Sequence of chain 12.C:
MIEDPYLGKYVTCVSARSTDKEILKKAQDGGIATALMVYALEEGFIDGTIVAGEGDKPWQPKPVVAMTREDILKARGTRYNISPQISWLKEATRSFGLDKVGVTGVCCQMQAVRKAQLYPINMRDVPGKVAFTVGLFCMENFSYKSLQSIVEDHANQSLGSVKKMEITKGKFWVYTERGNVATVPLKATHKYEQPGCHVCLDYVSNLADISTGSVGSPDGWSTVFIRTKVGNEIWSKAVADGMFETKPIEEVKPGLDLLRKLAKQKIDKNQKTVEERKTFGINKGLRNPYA

A small-molecule ligand and the protein it binds are described below.
Small molecule (SMILES): C[C@@H](O)[C@@H](C)O

Binding-site contacts:
Ligand atom O5 contacts residue GLN117 of chain 12.C at 4.2 Å.
Ligand atom C1 contacts residue SER244 of chain 12.A at 4.1 Å.
Ligand atom O6 contacts residue SER244 of chain 12.A at 3.6 Å.
Ligand atom C2 contacts residue GLN117 of chain 12.C at 4.3 Å.
Ligand atom O6 contacts residue PRO127 of chain 12.C at 4.1 Å.
Ligand atom O6 contacts residue GLN117 of chain 12.C at 4.5 Å.
Ligand atom C1 contacts residue LEU118 of chain 12.C at 4.2 Å (hydrophobic).
Ligand atom C3 contacts residue ARG136 of chain 12.A at 4.4 Å.
Ligand atom O5 contacts residue PRO127 of chain 12.C at 3.6 Å.
Ligand atom C1 contacts residue GLN117 of chain 12.C at 3.3 Å.
Ligand atom O5 contacts residue ARG136 of chain 12.A at 2.6 Å (salt-bridge).
Ligand atom C1 contacts residue ASN137 of chain 12.A at 4.0 Å.
Ligand atom C2 contacts residue ARG136 of chain 12.A at 3.0 Å.
Ligand atom C2 contacts residue SER244 of chain 12.A at 4.5 Å.
Ligand atom C4 contacts residue ARG136 of chain 12.A at 4.4 Å.
Ligand atom C3 contacts residue SER244 of chain 12.A at 3.7 Å.
Ligand atom C4 contacts residue SER244 of chain 12.A at 4.5 Å.
Ligand atom C1 contacts residue ILE247 of chain 12.A at 4.2 Å (hydrophobic).
Ligand atom C1 contacts residue ARG136 of chain 12.A at 3.7 Å.

Sequence of chain 12.A:
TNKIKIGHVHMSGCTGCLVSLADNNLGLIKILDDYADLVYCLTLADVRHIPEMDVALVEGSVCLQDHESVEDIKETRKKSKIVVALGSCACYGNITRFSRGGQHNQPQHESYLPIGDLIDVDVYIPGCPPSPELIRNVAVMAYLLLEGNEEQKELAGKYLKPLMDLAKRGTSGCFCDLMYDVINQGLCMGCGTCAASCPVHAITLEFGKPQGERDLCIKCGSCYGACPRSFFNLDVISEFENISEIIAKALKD